This protein binds this small molecule.
Small molecule (SMILES): CC(=O)N[C@@H]1[C@@H](O)[C@H](O)[C@@H](CO)O[C@H]1O

Binding-site contacts:
Ligand atom C3 contacts residue ASN202 of chain 1.B at 3.8 Å.
Ligand atom O6 contacts residue LYS205 of chain 1.B at 4.2 Å.
Ligand atom O6 contacts residue THR204 of chain 1.B at 3.4 Å.
Ligand atom C6 contacts residue THR204 of chain 1.B at 4.3 Å.
Ligand atom C2 contacts residue ASN202 of chain 1.B at 2.4 Å.
Ligand atom C6 contacts residue LYS205 of chain 1.B at 3.3 Å.
Ligand atom C1 contacts residue LYS205 of chain 1.B at 4.1 Å.
Ligand atom O5 contacts residue THR204 of chain 1.B at 4.2 Å.
Ligand atom C1 contacts residue ASN202 of chain 1.B at 1.4 Å.
Ligand atom O5 contacts residue LYS205 of chain 1.B at 3.0 Å (salt-bridge).
Ligand atom C5 contacts residue THR204 of chain 1.B at 4.0 Å.
Ligand atom C8 contacts residue THR274 of chain 1.B at 4.0 Å.
Ligand atom C4 contacts residue ASN202 of chain 1.B at 4.2 Å.
Ligand atom O5 contacts residue ASN202 of chain 1.B at 2.4 Å (h-bond).
Ligand atom O7 contacts residue ASN202 of chain 1.B at 3.8 Å.
Ligand atom N2 contacts residue ASN202 of chain 1.B at 2.9 Å (h-bond).
Ligand atom C7 contacts residue ASN202 of chain 1.B at 3.5 Å.
Ligand atom C8 contacts residue ASN202 of chain 1.B at 4.5 Å.
Ligand atom C4 contacts residue LYS205 of chain 1.B at 4.4 Å.
Ligand atom C5 contacts residue LYS205 of chain 1.B at 3.7 Å.
Ligand atom C5 contacts residue ASN202 of chain 1.B at 3.6 Å.
Ligand atom C1 contacts residue THR204 of chain 1.B at 4.2 Å.

Sequence of chain 1.B:
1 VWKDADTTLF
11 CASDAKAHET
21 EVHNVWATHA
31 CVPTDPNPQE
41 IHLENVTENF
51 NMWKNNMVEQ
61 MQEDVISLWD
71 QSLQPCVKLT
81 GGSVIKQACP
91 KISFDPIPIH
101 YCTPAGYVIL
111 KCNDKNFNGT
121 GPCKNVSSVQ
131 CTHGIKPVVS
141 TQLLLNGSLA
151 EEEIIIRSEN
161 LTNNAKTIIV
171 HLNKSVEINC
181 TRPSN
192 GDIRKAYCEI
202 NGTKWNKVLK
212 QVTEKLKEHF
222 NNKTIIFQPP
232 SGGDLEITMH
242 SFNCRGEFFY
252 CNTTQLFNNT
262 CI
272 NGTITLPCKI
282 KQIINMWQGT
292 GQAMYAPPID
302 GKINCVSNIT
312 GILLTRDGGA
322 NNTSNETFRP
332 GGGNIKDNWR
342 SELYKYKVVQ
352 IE